Sequence of chain 21.E:
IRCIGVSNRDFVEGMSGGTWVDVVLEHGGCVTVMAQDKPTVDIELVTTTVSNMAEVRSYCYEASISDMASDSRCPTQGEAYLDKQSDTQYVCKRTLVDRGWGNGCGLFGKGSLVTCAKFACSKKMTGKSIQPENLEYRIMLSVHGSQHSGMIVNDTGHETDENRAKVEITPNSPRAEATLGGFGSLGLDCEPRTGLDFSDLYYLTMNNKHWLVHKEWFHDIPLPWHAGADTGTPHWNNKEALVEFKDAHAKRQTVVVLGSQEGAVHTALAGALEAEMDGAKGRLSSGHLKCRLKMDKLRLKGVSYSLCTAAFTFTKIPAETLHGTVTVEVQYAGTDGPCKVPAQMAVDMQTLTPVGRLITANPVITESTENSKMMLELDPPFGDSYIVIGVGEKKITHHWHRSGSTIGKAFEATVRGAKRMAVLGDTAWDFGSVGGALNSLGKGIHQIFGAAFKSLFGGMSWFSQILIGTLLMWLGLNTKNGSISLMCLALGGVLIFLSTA

Binding-site contacts:
Ligand atom C7 contacts residue ASN154 of chain 21.E at 2.0 Å.
Ligand atom C7 contacts residue MET151 of chain 21.E at 4.3 Å (hydrophobic).
Ligand atom C8 contacts residue VAL153 of chain 21.E at 4.3 Å (hydrophobic).
Ligand atom C3 contacts residue ASN154 of chain 21.E at 3.6 Å.
Ligand atom C1 contacts residue ASN154 of chain 21.E at 2.9 Å.
Ligand atom N2 contacts residue ASN154 of chain 21.E at 1.4 Å (h-bond).
Ligand atom C6 contacts residue THR156 of chain 21.E at 4.4 Å.
Ligand atom C2 contacts residue ASN154 of chain 21.E at 2.6 Å.
Ligand atom C7 contacts residue GLY150 of chain 21.E at 3.9 Å.
Ligand atom O3 contacts residue ASN154 of chain 21.E at 4.1 Å.
Ligand atom C8 contacts residue GLY150 of chain 21.E at 3.5 Å.
Ligand atom C8 contacts residue ASN154 of chain 21.E at 2.4 Å.
Ligand atom O5 contacts residue THR156 of chain 21.E at 3.2 Å (h-bond).
Ligand atom C5 contacts residue THR156 of chain 21.E at 3.8 Å.
Ligand atom O7 contacts residue ASN154 of chain 21.E at 3.2 Å (h-bond).
Ligand atom C1 contacts residue THR156 of chain 21.E at 3.4 Å.
Ligand atom O5 contacts residue ASN154 of chain 21.E at 4.2 Å.
Ligand atom O6 contacts residue THR156 of chain 21.E at 3.5 Å (h-bond).
Ligand atom O7 contacts residue GLY150 of chain 21.E at 3.7 Å.
Ligand atom O7 contacts residue MET151 of chain 21.E at 3.6 Å.

This protein binds this small molecule.
Small molecule (SMILES): CC(=O)N[C@H]1[C@H](O[C@H]2[C@H](O)[C@@H](NC(C)=O)CO[C@@H]2CO)O[C@H](CO)[C@@H](O)[C@@H]1O